Sequence of chain 3.A:
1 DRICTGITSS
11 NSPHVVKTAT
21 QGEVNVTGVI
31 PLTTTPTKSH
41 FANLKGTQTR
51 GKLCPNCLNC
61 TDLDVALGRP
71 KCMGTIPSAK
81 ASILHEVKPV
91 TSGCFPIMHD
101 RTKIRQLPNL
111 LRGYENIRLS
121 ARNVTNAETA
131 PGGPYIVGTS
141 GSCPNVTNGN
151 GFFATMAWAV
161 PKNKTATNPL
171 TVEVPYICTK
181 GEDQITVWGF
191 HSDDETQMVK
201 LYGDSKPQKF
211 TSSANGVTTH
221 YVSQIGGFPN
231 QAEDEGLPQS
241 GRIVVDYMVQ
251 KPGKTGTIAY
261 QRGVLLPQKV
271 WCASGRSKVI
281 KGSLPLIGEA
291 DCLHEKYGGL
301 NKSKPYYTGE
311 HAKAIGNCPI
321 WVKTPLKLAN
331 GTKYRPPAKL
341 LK

Binding-site contacts:
Ligand atom O5 contacts residue VAL15 of chain 3.A at 4.4 Å.
Ligand atom N2 contacts residue ASN25 of chain 3.A at 2.9 Å (h-bond).
Ligand atom C7 contacts residue SER12 of chain 3.A at 4.1 Å.
Ligand atom C2 contacts residue ASN25 of chain 3.A at 2.5 Å.
Ligand atom C1 contacts residue PRO13 of chain 3.A at 3.9 Å (hydrophobic).
Ligand atom C2 contacts residue PRO13 of chain 3.A at 4.0 Å (hydrophobic).
Ligand atom C1 contacts residue ASN25 of chain 3.A at 1.4 Å.
Ligand atom C2 contacts residue SER12 of chain 3.A at 3.4 Å.
Ligand atom O7 contacts residue ASN25 of chain 3.A at 3.8 Å.
Ligand atom C5 contacts residue ASN25 of chain 3.A at 3.7 Å.
Ligand atom O6 contacts residue ASN25 of chain 3.A at 4.4 Å.
Ligand atom C1 contacts residue SER12 of chain 3.A at 3.6 Å.
Ligand atom O5 contacts residue ASN25 of chain 3.A at 2.3 Å (h-bond).
Ligand atom C5 contacts residue PRO13 of chain 3.A at 3.8 Å (hydrophobic).
Ligand atom C6 contacts residue PRO13 of chain 3.A at 3.3 Å (hydrophobic).
Ligand atom C4 contacts residue ASN25 of chain 3.A at 4.3 Å.
Ligand atom C3 contacts residue ASN25 of chain 3.A at 3.8 Å.
Ligand atom O5 contacts residue PRO13 of chain 3.A at 3.1 Å (h-bond).
Ligand atom C8 contacts residue TYR334 of chain 3.A at 4.0 Å (hydrophobic).
Ligand atom O6 contacts residue PRO13 of chain 3.A at 2.6 Å (h-bond).
Ligand atom N2 contacts residue SER12 of chain 3.A at 3.0 Å (h-bond).
Ligand atom C7 contacts residue ASN25 of chain 3.A at 3.8 Å.
Ligand atom O6 contacts residue VAL15 of chain 3.A at 4.1 Å.
Ligand atom O5 contacts residue SER12 of chain 3.A at 4.3 Å.
Ligand atom N2 contacts residue PRO13 of chain 3.A at 4.4 Å.

A small-molecule ligand and the protein it binds are described below.
Small molecule (SMILES): CC(=O)N[C@H]1[C@H](O[C@H]2[C@H](O)[C@@H](NC(C)=O)CO[C@@H]2CO)O[C@H](CO)[C@@H](O)[C@@H]1O